Sequence of chain 2.C:
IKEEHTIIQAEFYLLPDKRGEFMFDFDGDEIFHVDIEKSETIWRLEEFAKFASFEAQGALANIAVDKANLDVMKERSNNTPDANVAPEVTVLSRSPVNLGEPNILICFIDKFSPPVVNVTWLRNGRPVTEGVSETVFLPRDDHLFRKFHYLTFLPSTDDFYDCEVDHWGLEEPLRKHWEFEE

A small-molecule ligand and the protein it binds are described below.
Small molecule (SMILES): CC(=O)N[C@@H]1[C@@H](O)[C@H](O)[C@@H](CO)O[C@H]1O

Binding-site contacts:
Ligand atom C2 contacts residue ASN78 of chain 2.C at 3.2 Å.
Ligand atom C8 contacts residue ASN78 of chain 2.C at 3.5 Å.
Ligand atom C1 contacts residue ASN78 of chain 2.C at 2.6 Å.
Ligand atom N2 contacts residue ASN78 of chain 2.C at 2.7 Å (h-bond).
Ligand atom O7 contacts residue ASN78 of chain 2.C at 3.5 Å (h-bond).
Ligand atom O5 contacts residue ASN78 of chain 2.C at 3.7 Å.
Ligand atom C7 contacts residue ASN78 of chain 2.C at 3.0 Å.